Sequence of chain 37.C:
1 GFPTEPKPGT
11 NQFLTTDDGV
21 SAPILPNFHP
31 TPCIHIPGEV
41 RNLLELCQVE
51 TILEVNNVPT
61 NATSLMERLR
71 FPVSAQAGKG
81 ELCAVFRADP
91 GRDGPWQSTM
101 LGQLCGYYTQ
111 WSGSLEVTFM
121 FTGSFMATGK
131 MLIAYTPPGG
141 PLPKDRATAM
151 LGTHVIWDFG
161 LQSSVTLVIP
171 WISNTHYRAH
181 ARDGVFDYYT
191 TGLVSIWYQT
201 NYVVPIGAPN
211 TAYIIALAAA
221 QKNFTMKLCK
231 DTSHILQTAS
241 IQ

This small molecule binds to this protein.
Small molecule (SMILES): Cc1cc(CCCCCCCOc2ccc(C3=NCCO3)cc2)on1

Sequence of chain 36.C:
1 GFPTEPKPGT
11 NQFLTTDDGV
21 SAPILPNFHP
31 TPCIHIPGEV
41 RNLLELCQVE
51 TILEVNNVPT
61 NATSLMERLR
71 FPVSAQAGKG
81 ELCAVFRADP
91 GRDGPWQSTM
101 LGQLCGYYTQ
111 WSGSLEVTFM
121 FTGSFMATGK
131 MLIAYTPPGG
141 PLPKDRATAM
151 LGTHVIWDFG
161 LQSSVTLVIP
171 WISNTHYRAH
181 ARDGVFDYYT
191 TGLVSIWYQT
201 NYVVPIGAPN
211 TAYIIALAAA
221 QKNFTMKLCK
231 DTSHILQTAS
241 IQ

Binding-site contacts:
Ligand atom C31 contacts residue VAL179 of chain 36.A at 3.5 Å (hydrophobic).
Ligand atom O1A contacts residue ASN228 of chain 36.A at 3.7 Å.
Ligand atom N3A contacts residue ILE113 of chain 36.A at 3.7 Å.
Ligand atom C3B contacts residue TRP203 of chain 36.A at 3.2 Å (hydrophobic).
Ligand atom C2C contacts residue VAL192 of chain 36.A at 3.7 Å (hydrophobic).
Ligand atom C31 contacts residue ILE24 of chain 36.C at 3.6 Å (hydrophobic).
Ligand atom C4A contacts residue THR114 of chain 36.A at 3.6 Å.
Ligand atom C4C contacts residue VAL192 of chain 36.A at 3.5 Å (hydrophobic).
Ligand atom N2 contacts residue PHE155 of chain 36.A at 3.6 Å.
Ligand atom C4B contacts residue ASN228 of chain 36.A at 4.0 Å.
Ligand atom C5B contacts residue ILE111 of chain 36.A at 4.0 Å (hydrophobic).
Ligand atom C5A contacts residue ASN228 of chain 36.A at 4.0 Å.
Ligand atom O1A contacts residue TRP203 of chain 36.A at 3.3 Å.
Ligand atom C4A contacts residue ASP112 of chain 36.A at 3.0 Å.
Ligand atom C4C contacts residue PHE135 of chain 36.A at 3.7 Å (hydrophobic).
Ligand atom C4B contacts residue TRP203 of chain 36.A at 3.6 Å (hydrophobic).
Ligand atom O1B contacts residue MET230 of chain 36.A at 4.0 Å.
Ligand atom C4 contacts residue ILE24 of chain 36.C at 4.0 Å (hydrophobic).
Ligand atom C3 contacts residue PHE155 of chain 36.A at 4.0 Å (hydrophobic).
Ligand atom O1 contacts residue PHE155 of chain 36.A at 3.5 Å.
Ligand atom C3C contacts residue PHE135 of chain 36.A at 3.8 Å (hydrophobic).
Ligand atom N2 contacts residue PHE233 of chain 36.A at 3.8 Å.
Ligand atom C3B contacts residue ASN228 of chain 36.A at 4.0 Å.
Ligand atom C5 contacts residue PHE233 of chain 36.A at 3.9 Å (hydrophobic).
Ligand atom C2A contacts residue TRP203 of chain 36.A at 3.6 Å (hydrophobic).
Ligand atom C2B contacts residue TYR201 of chain 36.A at 3.4 Å (hydrophobic).
Ligand atom C31 contacts residue PRO177 of chain 36.A at 3.9 Å (hydrophobic).
Ligand atom C7C contacts residue MET230 of chain 36.A at 4.1 Å (hydrophobic).
Ligand atom C5B contacts residue ILE113 of chain 36.A at 3.5 Å (hydrophobic).
Ligand atom C4 contacts residue VAL190 of chain 36.A at 3.8 Å (hydrophobic).
Ligand atom N3A contacts residue ASP112 of chain 36.A at 2.8 Å (salt-bridge).
Ligand atom C6C contacts residue TYR201 of chain 36.A at 4.0 Å (hydrophobic).
Ligand atom C2B contacts residue TRP203 of chain 36.A at 4.1 Å (hydrophobic).
Ligand atom C5C contacts residue ILE111 of chain 36.A at 3.7 Å (hydrophobic).
Ligand atom C5 contacts residue PHE155 of chain 36.A at 3.9 Å (hydrophobic).
Ligand atom O1 contacts residue PHE233 of chain 36.A at 3.1 Å.
Ligand atom C6B contacts residue ILE113 of chain 36.A at 4.0 Å (hydrophobic).
Ligand atom C5C contacts residue PHE135 of chain 36.A at 3.5 Å (hydrophobic).
Ligand atom C5B contacts residue ASP112 of chain 36.A at 3.9 Å.
Ligand atom O1B contacts residue TYR201 of chain 36.A at 3.4 Å.

Sequence of chain 36.A:
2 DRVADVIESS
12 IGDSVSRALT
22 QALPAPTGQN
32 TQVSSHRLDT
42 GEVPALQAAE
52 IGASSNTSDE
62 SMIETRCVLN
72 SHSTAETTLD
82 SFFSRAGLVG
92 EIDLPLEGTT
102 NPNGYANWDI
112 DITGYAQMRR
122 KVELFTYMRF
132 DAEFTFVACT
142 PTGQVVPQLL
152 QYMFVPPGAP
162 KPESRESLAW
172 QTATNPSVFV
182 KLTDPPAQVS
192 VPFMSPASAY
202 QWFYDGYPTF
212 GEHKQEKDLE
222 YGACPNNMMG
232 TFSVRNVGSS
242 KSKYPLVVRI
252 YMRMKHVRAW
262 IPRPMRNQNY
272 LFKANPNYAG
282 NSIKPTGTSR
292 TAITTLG